Sequence of chain 1.B:
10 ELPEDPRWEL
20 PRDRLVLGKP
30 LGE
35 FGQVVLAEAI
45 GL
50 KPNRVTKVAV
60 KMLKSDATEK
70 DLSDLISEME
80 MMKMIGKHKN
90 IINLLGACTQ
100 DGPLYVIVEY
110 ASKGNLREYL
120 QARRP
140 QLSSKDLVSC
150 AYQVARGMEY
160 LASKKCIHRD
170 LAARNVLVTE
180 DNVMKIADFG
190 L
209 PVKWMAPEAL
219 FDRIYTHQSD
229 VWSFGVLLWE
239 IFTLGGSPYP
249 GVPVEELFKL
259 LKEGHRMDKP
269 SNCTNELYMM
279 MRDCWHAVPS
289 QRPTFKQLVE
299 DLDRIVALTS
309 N

Binding-site contacts:
Ligand atom C5 contacts residue LEU176 of chain 1.B at 3.7 Å (hydrophobic).
Ligand atom C5 contacts residue ALA58 of chain 1.B at 3.7 Å (hydrophobic).
Ligand atom C2 contacts residue ALA110 of chain 1.B at 3.8 Å (hydrophobic).
Ligand atom CBR contacts residue VAL105 of chain 1.B at 3.5 Å (hydrophobic).
Ligand atom CBS contacts residue ASP187 of chain 1.B at 3.8 Å.
Ligand atom C6 contacts residue ALA58 of chain 1.B at 3.9 Å (hydrophobic).
Ligand atom CLR contacts residue VAL107 of chain 1.B at 3.7 Å.
Ligand atom N1 contacts residue ALA110 of chain 1.B at 3.0 Å (h-bond).
Ligand atom C6 contacts residue ALA110 of chain 1.B at 3.6 Å (hydrophobic).
Ligand atom CAM contacts residue ASP187 of chain 1.B at 3.5 Å.
Ligand atom OAS contacts residue LYS60 of chain 1.B at 3.3 Å.
Ligand atom CLR contacts residue LYS60 of chain 1.B at 3.8 Å.
Ligand atom CBS contacts residue MET81 of chain 1.B at 3.6 Å (hydrophobic).
Ligand atom C6 contacts residue LEU176 of chain 1.B at 3.5 Å (hydrophobic).
Ligand atom CLR contacts residue VAL38 of chain 1.B at 3.5 Å.
Ligand atom CBR contacts residue GLU77 of chain 1.B at 3.6 Å.
Ligand atom CAN contacts residue ASP187 of chain 1.B at 3.5 Å.
Ligand atom CBJ contacts residue LEU176 of chain 1.B at 3.7 Å (hydrophobic).
Ligand atom C6 contacts residue GLU108 of chain 1.B at 3.3 Å.
Ligand atom N1 contacts residue LEU176 of chain 1.B at 3.7 Å.
Ligand atom CAJ contacts residue VAL107 of chain 1.B at 3.6 Å (hydrophobic).
Ligand atom CBR contacts residue LYS60 of chain 1.B at 3.6 Å.
Ligand atom CAY contacts residue ALA110 of chain 1.B at 3.5 Å (hydrophobic).
Ligand atom CAJ contacts residue ALA58 of chain 1.B at 3.8 Å (hydrophobic).
Ligand atom CLU contacts residue ASP187 of chain 1.B at 3.4 Å.
Ligand atom CLU contacts residue ALA186 of chain 1.B at 3.2 Å.
Ligand atom CBK contacts residue LEU176 of chain 1.B at 3.9 Å (hydrophobic).
Ligand atom CBS contacts residue PHE188 of chain 1.B at 3.6 Å (hydrophobic).
Ligand atom OAT contacts residue ASP187 of chain 1.B at 3.1 Å (salt-bridge).
Ligand atom CAQ contacts residue VAL107 of chain 1.B at 3.7 Å (hydrophobic).
Ligand atom CAX contacts residue ALA110 of chain 1.B at 3.8 Å (hydrophobic).
Ligand atom CAO contacts residue GLU77 of chain 1.B at 3.7 Å.
Ligand atom NAV contacts residue TYR109 of chain 1.B at 3.5 Å.
Ligand atom OAK contacts residue VAL38 of chain 1.B at 3.6 Å.
Ligand atom NAG contacts residue VAL38 of chain 1.B at 3.5 Å.
Ligand atom N1 contacts residue TYR109 of chain 1.B at 3.7 Å.
Ligand atom CLU contacts residue ILE91 of chain 1.B at 3.9 Å.
Ligand atom CAW contacts residue VAL38 of chain 1.B at 3.9 Å (hydrophobic).
Ligand atom CAY contacts residue GLY113 of chain 1.B at 3.9 Å.
Ligand atom NAV contacts residue ALA110 of chain 1.B at 3.0 Å (h-bond).

The small molecule below binds the protein below.
Small molecule (SMILES): C=CC(=O)Nc1cccc(CN2C(=O)N(c3c(Cl)c(OC)cc(OC)c3Cl)Cc3cnc(NCCCCN(CC)CC)nc32)c1